This protein binds this small molecule.
Small molecule (SMILES): [H]/N=C(/N)c1ccc([C@H](NC(=O)OCc2ccccc2)P(=O)(O)O)cc1

Binding-site contacts:
Ligand atom C10 contacts residue LEU81 of chain 1.A at 3.7 Å (hydrophobic).
Ligand atom N3 contacts residue HIS40 of chain 1.A at 3.6 Å (h-bond).
Ligand atom N2 contacts residue TRP193 of chain 1.A at 3.9 Å.
Ligand atom C1 contacts residue SER172 of chain 1.A at 3.1 Å.
Ligand atom N1 contacts residue ASP171 of chain 1.A at 3.0 Å (salt-bridge).
Ligand atom C7 contacts residue VAL191 of chain 1.A at 3.9 Å (hydrophobic).
Ligand atom N3 contacts residue SER177 of chain 1.A at 3.3 Å (h-bond).
Ligand atom C1 contacts residue ASP171 of chain 1.A at 3.6 Å.
Ligand atom C1 contacts residue GLY196 of chain 1.A at 4.0 Å.
Ligand atom N2 contacts residue ASP171 of chain 1.A at 2.9 Å (salt-bridge).
Ligand atom P contacts residue HIS40 of chain 1.A at 3.5 Å.
Ligand atom O2P contacts residue GLY175 of chain 1.A at 2.7 Å (h-bond).
Ligand atom N3 contacts residue SER192 of chain 1.A at 3.3 Å (h-bond).
Ligand atom O2P contacts residue CYS173 of chain 1.A at 3.4 Å (h-bond).
Ligand atom C2 contacts residue TRP193 of chain 1.A at 3.8 Å (hydrophobic).
Ligand atom P contacts residue SER177 of chain 1.A at 1.5 Å.
Ligand atom C6 contacts residue SER192 of chain 1.A at 3.9 Å.
Ligand atom C2 contacts residue SER172 of chain 1.A at 3.7 Å.
Ligand atom C8 contacts residue SER177 of chain 1.A at 2.8 Å.
Ligand atom O1P contacts residue HIS40 of chain 1.A at 2.8 Å (h-bond).
Ligand atom N2 contacts residue GLY204 of chain 1.A at 3.4 Å.
Ligand atom O2P contacts residue GLN174 of chain 1.A at 3.4 Å.
Ligand atom C3 contacts residue GLY196 of chain 1.A at 3.8 Å.
Ligand atom N1 contacts residue SER172 of chain 1.A at 3.3 Å (h-bond).
Ligand atom C6 contacts residue VAL191 of chain 1.A at 3.8 Å (hydrophobic).
Ligand atom N2 contacts residue SER172 of chain 1.A at 3.0 Å (h-bond).
Ligand atom O1P contacts residue SER177 of chain 1.A at 2.3 Å (h-bond).
Ligand atom N1 contacts residue GLY196 of chain 1.A at 2.8 Å (h-bond).
Ligand atom N1 contacts residue CYS197 of chain 1.A at 3.6 Å.
Ligand atom C1 contacts residue TRP193 of chain 1.A at 3.9 Å (hydrophobic).
Ligand atom C12 contacts residue LEU81 of chain 1.A at 3.8 Å (hydrophobic).
Ligand atom N1 contacts residue GLY194 of chain 1.A at 3.9 Å.
Ligand atom O2P contacts residue SER177 of chain 1.A at 2.5 Å (h-bond).
Ligand atom C10 contacts residue SER192 of chain 1.A at 3.8 Å.
Ligand atom O4 contacts residue HIS40 of chain 1.A at 3.6 Å.
Ligand atom C7 contacts residue TRP193 of chain 1.A at 3.8 Å (hydrophobic).
Ligand atom C6 contacts residue SER177 of chain 1.A at 3.5 Å.
Ligand atom C9 contacts residue HIS40 of chain 1.A at 3.7 Å.
Ligand atom C5 contacts residue SER177 of chain 1.A at 3.6 Å.
Ligand atom O2P contacts residue ASP176 of chain 1.A at 3.3 Å (salt-bridge).

Sequence of chain 1.A:
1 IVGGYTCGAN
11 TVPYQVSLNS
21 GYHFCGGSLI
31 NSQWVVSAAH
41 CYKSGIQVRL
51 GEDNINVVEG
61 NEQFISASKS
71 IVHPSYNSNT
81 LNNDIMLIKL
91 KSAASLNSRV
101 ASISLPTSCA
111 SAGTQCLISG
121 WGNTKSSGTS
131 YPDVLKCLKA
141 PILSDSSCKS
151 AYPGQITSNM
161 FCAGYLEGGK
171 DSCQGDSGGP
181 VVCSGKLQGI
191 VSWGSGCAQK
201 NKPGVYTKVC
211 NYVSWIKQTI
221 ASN